A small-molecule ligand and the protein it binds are described below.
Small molecule (SMILES): CC(=O)N[C@@H]1[C@@H](O)[C@H](O)[C@@H](CO)O[C@H]1O

Binding-site contacts:
Ligand atom O6 contacts residue THR116 of chain 56.G at 3.3 Å.
Ligand atom C5 contacts residue ASN259 of chain 56.H at 3.6 Å.
Ligand atom C8 contacts residue ASN259 of chain 56.H at 4.4 Å.
Ligand atom O5 contacts residue ASN259 of chain 56.H at 2.3 Å (h-bond).
Ligand atom O7 contacts residue ASN259 of chain 56.H at 2.9 Å (h-bond).
Ligand atom N2 contacts residue ASN259 of chain 56.H at 2.9 Å (h-bond).
Ligand atom C6 contacts residue LYS115 of chain 56.G at 4.1 Å.
Ligand atom C1 contacts residue ASN259 of chain 56.H at 1.4 Å.
Ligand atom C6 contacts residue THR116 of chain 56.G at 3.8 Å.
Ligand atom C3 contacts residue ASN259 of chain 56.H at 3.8 Å.
Ligand atom C7 contacts residue ASN259 of chain 56.H at 3.1 Å.
Ligand atom C2 contacts residue ASN259 of chain 56.H at 2.4 Å.
Ligand atom O6 contacts residue LYS115 of chain 56.G at 4.2 Å.
Ligand atom C4 contacts residue ASN259 of chain 56.H at 4.2 Å.
Ligand atom O7 contacts residue LYS181 of chain 56.G at 4.2 Å.
Ligand atom O5 contacts residue THR116 of chain 56.G at 3.9 Å.
Ligand atom C5 contacts residue THR116 of chain 56.G at 4.5 Å.

Sequence of chain 56.H:
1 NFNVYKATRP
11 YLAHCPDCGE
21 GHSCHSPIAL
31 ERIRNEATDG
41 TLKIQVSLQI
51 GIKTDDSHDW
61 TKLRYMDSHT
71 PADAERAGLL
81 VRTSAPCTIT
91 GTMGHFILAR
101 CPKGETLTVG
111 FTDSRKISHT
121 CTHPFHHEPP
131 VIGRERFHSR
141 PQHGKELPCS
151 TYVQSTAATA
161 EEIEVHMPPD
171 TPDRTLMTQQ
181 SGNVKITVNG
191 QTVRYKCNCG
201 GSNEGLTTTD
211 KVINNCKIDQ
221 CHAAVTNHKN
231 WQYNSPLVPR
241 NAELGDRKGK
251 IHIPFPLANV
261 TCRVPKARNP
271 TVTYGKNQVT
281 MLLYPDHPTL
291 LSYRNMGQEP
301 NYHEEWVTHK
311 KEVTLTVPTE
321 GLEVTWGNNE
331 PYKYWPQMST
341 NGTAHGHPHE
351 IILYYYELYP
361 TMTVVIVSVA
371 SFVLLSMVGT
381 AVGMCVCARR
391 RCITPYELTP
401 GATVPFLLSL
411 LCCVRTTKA

Sequence of chain 56.G:
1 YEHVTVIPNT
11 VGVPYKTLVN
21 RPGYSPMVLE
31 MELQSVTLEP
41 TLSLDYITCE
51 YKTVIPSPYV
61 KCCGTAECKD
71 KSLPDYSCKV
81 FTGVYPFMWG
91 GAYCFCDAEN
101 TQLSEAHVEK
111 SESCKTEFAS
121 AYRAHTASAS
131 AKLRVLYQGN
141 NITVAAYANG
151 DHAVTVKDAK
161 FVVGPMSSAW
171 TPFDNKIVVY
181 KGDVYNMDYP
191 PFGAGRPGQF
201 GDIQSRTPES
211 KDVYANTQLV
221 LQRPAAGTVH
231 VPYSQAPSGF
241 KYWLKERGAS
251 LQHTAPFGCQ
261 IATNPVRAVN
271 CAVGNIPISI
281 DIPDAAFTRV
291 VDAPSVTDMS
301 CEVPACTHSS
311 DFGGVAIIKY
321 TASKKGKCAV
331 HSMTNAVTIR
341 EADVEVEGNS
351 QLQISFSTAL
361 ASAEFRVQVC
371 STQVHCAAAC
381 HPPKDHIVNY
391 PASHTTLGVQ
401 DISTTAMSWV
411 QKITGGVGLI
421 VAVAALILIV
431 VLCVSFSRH